Binding-site contacts:
Ligand atom C6 contacts residue GLN883 of chain 1.B at 4.1 Å.
Ligand atom N2 contacts residue ASN1062 of chain 1.A at 2.9 Å (h-bond).
Ligand atom C1 contacts residue ASN1062 of chain 1.A at 1.4 Å.
Ligand atom C4 contacts residue ASN1062 of chain 1.A at 4.3 Å.
Ligand atom O3 contacts residue SER699 of chain 1.A at 4.3 Å.
Ligand atom O4 contacts residue ALA694 of chain 1.A at 3.1 Å.
Ligand atom C7 contacts residue ASN1062 of chain 1.A at 3.4 Å.
Ligand atom O6 contacts residue GLN883 of chain 1.B at 4.0 Å.
Ligand atom C2 contacts residue ASN1062 of chain 1.A at 2.6 Å.
Ligand atom O5 contacts residue ASN1062 of chain 1.A at 2.4 Å (h-bond).
Ligand atom O7 contacts residue ASN1062 of chain 1.A at 3.6 Å (h-bond).
Ligand atom C4 contacts residue GLN883 of chain 1.B at 4.2 Å.
Ligand atom C6 contacts residue ALA694 of chain 1.A at 4.2 Å (hydrophobic).
Ligand atom C4 contacts residue ALA694 of chain 1.A at 3.6 Å (hydrophobic).
Ligand atom C5 contacts residue ASN1062 of chain 1.A at 3.7 Å.
Ligand atom C3 contacts residue ASN1062 of chain 1.A at 3.8 Å.

Sequence of chain 1.B:
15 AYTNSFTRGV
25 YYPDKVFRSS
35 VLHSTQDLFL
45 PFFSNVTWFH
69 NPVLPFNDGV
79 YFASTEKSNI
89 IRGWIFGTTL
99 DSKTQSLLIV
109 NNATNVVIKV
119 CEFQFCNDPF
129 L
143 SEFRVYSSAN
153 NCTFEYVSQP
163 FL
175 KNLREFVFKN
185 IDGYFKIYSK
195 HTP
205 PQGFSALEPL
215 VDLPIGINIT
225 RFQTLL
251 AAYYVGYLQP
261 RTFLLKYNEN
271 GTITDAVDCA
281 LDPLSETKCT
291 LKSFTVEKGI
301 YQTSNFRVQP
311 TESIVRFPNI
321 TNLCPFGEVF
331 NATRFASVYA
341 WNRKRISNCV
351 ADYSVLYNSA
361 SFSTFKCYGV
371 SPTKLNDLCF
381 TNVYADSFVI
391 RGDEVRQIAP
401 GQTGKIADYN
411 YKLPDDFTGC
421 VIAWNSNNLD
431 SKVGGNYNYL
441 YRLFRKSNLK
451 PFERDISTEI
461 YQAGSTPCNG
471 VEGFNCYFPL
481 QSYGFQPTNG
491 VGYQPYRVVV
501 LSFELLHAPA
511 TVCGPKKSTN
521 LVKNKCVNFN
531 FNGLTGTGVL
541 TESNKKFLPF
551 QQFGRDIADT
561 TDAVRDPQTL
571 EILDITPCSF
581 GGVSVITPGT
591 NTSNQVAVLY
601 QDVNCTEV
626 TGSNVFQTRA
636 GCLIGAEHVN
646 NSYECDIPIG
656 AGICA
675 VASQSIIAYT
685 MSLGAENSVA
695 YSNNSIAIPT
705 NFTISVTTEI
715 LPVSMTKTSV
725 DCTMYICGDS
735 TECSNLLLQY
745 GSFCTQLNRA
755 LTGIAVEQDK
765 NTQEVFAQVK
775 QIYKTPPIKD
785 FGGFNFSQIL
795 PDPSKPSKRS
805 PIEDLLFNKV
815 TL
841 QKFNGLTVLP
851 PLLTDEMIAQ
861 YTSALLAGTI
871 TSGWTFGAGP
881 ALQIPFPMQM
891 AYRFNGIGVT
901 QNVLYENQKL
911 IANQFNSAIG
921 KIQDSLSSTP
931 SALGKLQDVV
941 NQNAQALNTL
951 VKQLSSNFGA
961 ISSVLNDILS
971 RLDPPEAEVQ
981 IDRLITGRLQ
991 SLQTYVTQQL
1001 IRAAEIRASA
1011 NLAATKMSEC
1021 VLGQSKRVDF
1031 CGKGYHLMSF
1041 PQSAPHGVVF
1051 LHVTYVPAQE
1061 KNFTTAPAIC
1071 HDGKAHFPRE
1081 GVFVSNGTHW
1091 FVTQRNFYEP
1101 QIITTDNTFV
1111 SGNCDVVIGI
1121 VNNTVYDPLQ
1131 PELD

Sequence of chain 1.A:
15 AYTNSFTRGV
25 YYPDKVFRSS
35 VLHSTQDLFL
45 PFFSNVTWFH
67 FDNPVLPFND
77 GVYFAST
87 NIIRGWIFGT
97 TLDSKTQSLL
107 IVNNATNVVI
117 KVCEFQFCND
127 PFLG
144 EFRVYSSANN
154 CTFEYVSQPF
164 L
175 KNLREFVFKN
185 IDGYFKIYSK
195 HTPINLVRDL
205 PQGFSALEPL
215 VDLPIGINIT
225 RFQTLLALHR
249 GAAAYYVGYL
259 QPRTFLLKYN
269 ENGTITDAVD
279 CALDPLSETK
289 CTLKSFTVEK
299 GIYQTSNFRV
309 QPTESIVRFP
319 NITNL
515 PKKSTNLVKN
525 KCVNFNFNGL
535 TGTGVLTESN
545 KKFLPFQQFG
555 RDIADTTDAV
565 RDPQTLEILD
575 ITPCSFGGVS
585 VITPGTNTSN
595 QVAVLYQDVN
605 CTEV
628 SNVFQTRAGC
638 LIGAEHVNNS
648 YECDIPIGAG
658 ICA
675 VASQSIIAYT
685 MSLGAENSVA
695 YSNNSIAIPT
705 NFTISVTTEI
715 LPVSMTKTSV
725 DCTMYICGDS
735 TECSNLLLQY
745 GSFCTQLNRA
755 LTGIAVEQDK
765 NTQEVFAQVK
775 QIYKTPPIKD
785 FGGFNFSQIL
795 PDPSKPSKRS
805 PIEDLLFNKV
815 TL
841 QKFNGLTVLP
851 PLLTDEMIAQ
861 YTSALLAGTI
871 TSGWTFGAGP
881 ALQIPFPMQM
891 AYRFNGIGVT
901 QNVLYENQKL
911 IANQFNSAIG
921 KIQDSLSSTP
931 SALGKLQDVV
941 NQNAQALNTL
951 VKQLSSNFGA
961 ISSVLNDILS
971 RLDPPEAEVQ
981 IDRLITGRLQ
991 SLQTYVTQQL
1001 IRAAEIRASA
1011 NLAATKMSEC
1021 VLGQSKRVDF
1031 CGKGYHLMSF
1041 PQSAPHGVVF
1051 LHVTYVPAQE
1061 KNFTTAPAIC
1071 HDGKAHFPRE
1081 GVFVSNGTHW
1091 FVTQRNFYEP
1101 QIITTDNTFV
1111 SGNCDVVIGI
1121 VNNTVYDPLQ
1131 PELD

The protein below binds the small molecule below.
Small molecule (SMILES): CC(=O)N[C@@H]1[C@@H](O)[C@H](O)[C@@H](CO)O[C@H]1O